This protein binds this small molecule.
Small molecule (SMILES): Cc1cc(CCCOc2c(C)cc(-c3noc(C(F)(F)F)n3)cc2C)on1

Sequence of chain 2.C:
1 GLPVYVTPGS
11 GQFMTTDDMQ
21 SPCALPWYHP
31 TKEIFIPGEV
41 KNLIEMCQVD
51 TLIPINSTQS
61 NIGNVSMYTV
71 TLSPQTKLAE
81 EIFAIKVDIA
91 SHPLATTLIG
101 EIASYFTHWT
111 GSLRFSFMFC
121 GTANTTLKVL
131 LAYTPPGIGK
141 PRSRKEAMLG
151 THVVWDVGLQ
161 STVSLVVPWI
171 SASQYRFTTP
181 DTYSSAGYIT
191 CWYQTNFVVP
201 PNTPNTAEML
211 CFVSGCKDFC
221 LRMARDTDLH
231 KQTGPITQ

Sequence of chain 2.A:
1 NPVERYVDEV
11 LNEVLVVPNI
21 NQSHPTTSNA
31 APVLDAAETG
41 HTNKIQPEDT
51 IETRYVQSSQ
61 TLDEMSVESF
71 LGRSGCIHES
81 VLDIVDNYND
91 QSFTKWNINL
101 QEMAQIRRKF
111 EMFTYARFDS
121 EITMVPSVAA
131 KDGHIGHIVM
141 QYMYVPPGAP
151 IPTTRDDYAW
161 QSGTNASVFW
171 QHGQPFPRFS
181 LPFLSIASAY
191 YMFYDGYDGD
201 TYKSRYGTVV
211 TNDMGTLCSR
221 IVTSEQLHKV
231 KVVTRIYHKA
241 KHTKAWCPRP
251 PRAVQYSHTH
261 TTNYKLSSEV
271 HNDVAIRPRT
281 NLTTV

Binding-site contacts:
Ligand atom C5B contacts residue LEU181 of chain 2.A at 3.5 Å (hydrophobic).
Ligand atom N3A contacts residue LEU217 of chain 2.A at 3.6 Å.
Ligand atom C3A contacts residue PHE179 of chain 2.A at 3.4 Å (hydrophobic).
Ligand atom CM6 contacts residue MET214 of chain 2.A at 3.4 Å (hydrophobic).
Ligand atom C3 contacts residue LEU100 of chain 2.A at 3.6 Å (hydrophobic).
Ligand atom O1A contacts residue TYR144 of chain 2.A at 3.3 Å.
Ligand atom C3A contacts residue TYR144 of chain 2.A at 3.7 Å (hydrophobic).
Ligand atom C1B contacts residue ILE98 of chain 2.A at 3.7 Å (hydrophobic).
Ligand atom F3 contacts residue TYR144 of chain 2.A at 3.2 Å.
Ligand atom F2 contacts residue VAL168 of chain 2.A at 2.9 Å.
Ligand atom C5B contacts residue TYR144 of chain 2.A at 3.7 Å (hydrophobic).
Ligand atom C4B contacts residue LEU181 of chain 2.A at 3.8 Å (hydrophobic).
Ligand atom CM6 contacts residue LEU184 of chain 2.A at 3.4 Å (hydrophobic).
Ligand atom CM3 contacts residue TYR190 of chain 2.A at 3.7 Å (hydrophobic).
Ligand atom CM2 contacts residue ILE122 of chain 2.A at 3.5 Å (hydrophobic).
Ligand atom O1 contacts residue MET214 of chain 2.A at 3.3 Å.
Ligand atom F2 contacts residue PHE179 of chain 2.A at 3.6 Å.
Ligand atom C4 contacts residue TYR190 of chain 2.A at 3.6 Å (hydrophobic).
Ligand atom N1A contacts residue PHE179 of chain 2.A at 3.6 Å.
Ligand atom F1 contacts residue TYR142 of chain 2.A at 3.3 Å.
Ligand atom N1A contacts residue TYR144 of chain 2.A at 3.3 Å.
Ligand atom C1C contacts residue MET214 of chain 2.A at 3.5 Å (hydrophobic).
Ligand atom F2 contacts residue TYR142 of chain 2.A at 3.6 Å.
Ligand atom CM4 contacts residue TYR142 of chain 2.A at 3.5 Å (hydrophobic).
Ligand atom N2 contacts residue LEU100 of chain 2.A at 3.8 Å.
Ligand atom F1 contacts residue LEU217 of chain 2.A at 3.3 Å.
Ligand atom CM6 contacts residue TYR144 of chain 2.A at 3.6 Å (hydrophobic).
Ligand atom C1B contacts residue LEU181 of chain 2.A at 3.8 Å (hydrophobic).
Ligand atom C2A contacts residue TYR144 of chain 2.A at 3.6 Å (hydrophobic).
Ligand atom C6B contacts residue LEU181 of chain 2.A at 3.5 Å (hydrophobic).
Ligand atom F3 contacts residue ALA166 of chain 2.A at 3.2 Å.
Ligand atom C4 contacts residue LEU100 of chain 2.A at 3.7 Å (hydrophobic).
Ligand atom CM3 contacts residue ASN212 of chain 2.A at 3.6 Å.
Ligand atom C2A contacts residue PHE179 of chain 2.A at 3.5 Å (hydrophobic).
Ligand atom N3A contacts residue PHE179 of chain 2.A at 3.2 Å.
Ligand atom O1B contacts residue ILE98 of chain 2.A at 3.1 Å.
Ligand atom F1 contacts residue MET124 of chain 2.A at 3.5 Å.
Ligand atom F3 contacts residue TYR142 of chain 2.A at 2.6 Å.
Ligand atom F3 contacts residue MET143 of chain 2.A at 3.3 Å.
Ligand atom O1 contacts residue LEU100 of chain 2.A at 3.7 Å.